Sequence of chain 1.A:
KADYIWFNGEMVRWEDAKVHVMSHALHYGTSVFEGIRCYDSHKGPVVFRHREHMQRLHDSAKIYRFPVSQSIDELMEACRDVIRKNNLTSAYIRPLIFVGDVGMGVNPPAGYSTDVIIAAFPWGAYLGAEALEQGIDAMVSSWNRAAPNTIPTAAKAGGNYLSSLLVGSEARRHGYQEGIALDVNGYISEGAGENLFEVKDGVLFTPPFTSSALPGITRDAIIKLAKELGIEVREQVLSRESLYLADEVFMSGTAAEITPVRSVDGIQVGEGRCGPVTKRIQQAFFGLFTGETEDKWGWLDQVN

Sequence of chain 2.B:
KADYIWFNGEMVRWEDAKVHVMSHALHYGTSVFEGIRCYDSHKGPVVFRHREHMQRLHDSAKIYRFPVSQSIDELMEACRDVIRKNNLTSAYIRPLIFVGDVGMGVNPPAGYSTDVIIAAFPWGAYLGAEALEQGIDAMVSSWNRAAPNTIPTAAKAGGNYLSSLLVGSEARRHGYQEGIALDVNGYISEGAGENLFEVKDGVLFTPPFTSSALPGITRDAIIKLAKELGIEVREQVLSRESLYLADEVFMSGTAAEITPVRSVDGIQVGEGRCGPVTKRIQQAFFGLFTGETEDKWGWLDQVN

This small molecule binds to this protein.
Small molecule (SMILES): CC(C)CCC(=O)O

Binding-site contacts:
Ligand atom CA contacts residue GLY39 of chain 2.B at 4.5 Å.
Ligand atom O contacts residue GLY39 of chain 2.B at 3.9 Å.
Ligand atom C contacts residue GLY39 of chain 2.B at 4.5 Å.
Ligand atom CD1 contacts residue VAL110 of chain 1.A at 4.4 Å (hydrophobic).
Ligand atom CD1 contacts residue TYR32 of chain 1.A at 4.0 Å (hydrophobic).
Ligand atom OXT contacts residue ALA259 of chain 2.B at 3.4 Å (h-bond).
Ligand atom CA contacts residue LYS160 of chain 2.B at 3.7 Å.
Ligand atom OXT contacts residue THR258 of chain 2.B at 3.4 Å (h-bond).
Ligand atom OXT contacts residue PLP1 of chain 2.F at 3.7 Å.
Ligand atom C contacts residue ALA259 of chain 2.B at 3.7 Å (hydrophobic).
Ligand atom O contacts residue TYR96 of chain 2.B at 2.8 Å (h-bond).
Ligand atom CG contacts residue ALA259 of chain 2.B at 4.5 Å (hydrophobic).
Ligand atom CG contacts residue GLY197 of chain 2.B at 4.5 Å.
Ligand atom CB contacts residue TYR165 of chain 2.B at 3.4 Å (hydrophobic).
Ligand atom CD1 contacts residue TYR96 of chain 2.B at 4.0 Å (hydrophobic).
Ligand atom OXT contacts residue GLY257 of chain 2.B at 4.2 Å.
Ligand atom CD2 contacts residue GLY197 of chain 2.B at 3.9 Å.
Ligand atom CG contacts residue TYR165 of chain 2.B at 4.2 Å (hydrophobic).
Ligand atom CD2 contacts residue TYR130 of chain 2.B at 4.3 Å (hydrophobic).
Ligand atom CB contacts residue LYS160 of chain 2.B at 3.9 Å.
Ligand atom CD2 contacts residue TYR165 of chain 2.B at 3.8 Å (hydrophobic).
Ligand atom O contacts residue ALA259 of chain 2.B at 3.2 Å (h-bond).
Ligand atom CB contacts residue GLY197 of chain 2.B at 4.4 Å.
Ligand atom C contacts residue TYR96 of chain 2.B at 3.6 Å (hydrophobic).
Ligand atom CB contacts residue PLP1 of chain 2.F at 4.0 Å.
Ligand atom C contacts residue PLP1 of chain 2.F at 4.2 Å.
Ligand atom CD2 contacts residue VAL110 of chain 1.A at 3.9 Å (hydrophobic).
Ligand atom C contacts residue THR258 of chain 2.B at 3.9 Å.
Ligand atom OXT contacts residue GLY197 of chain 2.B at 4.2 Å.
Ligand atom CA contacts residue PLP1 of chain 2.F at 3.8 Å.
Ligand atom CD1 contacts residue ARG98 of chain 2.B at 4.1 Å.
Ligand atom O contacts residue THR258 of chain 2.B at 3.4 Å.
Ligand atom CA contacts residue TYR96 of chain 2.B at 3.6 Å (hydrophobic).